Sequence of chain 1.A:
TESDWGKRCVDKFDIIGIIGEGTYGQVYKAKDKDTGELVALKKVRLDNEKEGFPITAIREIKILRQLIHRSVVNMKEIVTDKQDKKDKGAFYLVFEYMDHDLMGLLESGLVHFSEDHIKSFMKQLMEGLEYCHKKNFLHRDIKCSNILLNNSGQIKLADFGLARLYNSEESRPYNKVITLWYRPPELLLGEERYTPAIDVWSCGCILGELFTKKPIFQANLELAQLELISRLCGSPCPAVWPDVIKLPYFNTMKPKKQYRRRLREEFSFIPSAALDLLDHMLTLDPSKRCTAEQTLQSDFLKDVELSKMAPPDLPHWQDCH

Binding-site contacts:
Ligand atom C6 contacts residue ILE21 of chain 1.A at 3.6 Å (hydrophobic).
Ligand atom N17 contacts residue MET104 of chain 1.A at 3.0 Å (h-bond).
Ligand atom C14 contacts residue GLU102 of chain 1.A at 3.7 Å.
Ligand atom C8 contacts residue ASP165 of chain 1.A at 3.3 Å.
Ligand atom C12 contacts residue MET104 of chain 1.A at 3.6 Å (hydrophobic).
Ligand atom C15 contacts residue LEU154 of chain 1.A at 3.9 Å (hydrophobic).
Ligand atom C26 contacts residue ILE21 of chain 1.A at 3.2 Å (hydrophobic).
Ligand atom C35 contacts residue ASP326 of chain 1.A at 3.5 Å.
Ligand atom C36 contacts residue CYS327 of chain 1.A at 3.3 Å (hydrophobic).
Ligand atom O24 contacts residue ILE21 of chain 1.A at 3.8 Å.
Ligand atom C19 contacts residue ASP105 of chain 1.A at 3.1 Å.
Ligand atom N11 contacts residue LEU154 of chain 1.A at 3.6 Å.
Ligand atom C14 contacts residue MET104 of chain 1.A at 3.6 Å (hydrophobic).
Ligand atom N7 contacts residue ASP165 of chain 1.A at 3.1 Å (salt-bridge).
Ligand atom C23 contacts residue HIS106 of chain 1.A at 3.3 Å.
Ligand atom C22 contacts residue HIS106 of chain 1.A at 3.4 Å.
Ligand atom CL1 contacts residue ALA42 of chain 1.A at 3.5 Å.
Ligand atom C10 contacts residue LEU154 of chain 1.A at 3.6 Å (hydrophobic).
Ligand atom C22 contacts residue ASP107 of chain 1.A at 3.1 Å.
Ligand atom N13 contacts residue MET104 of chain 1.A at 3.0 Å (h-bond).
Ligand atom CL1 contacts residue PHE101 of chain 1.A at 3.8 Å.
Ligand atom C27 contacts residue ILE21 of chain 1.A at 3.7 Å (hydrophobic).
Ligand atom C14 contacts residue ALA42 of chain 1.A at 3.8 Å (hydrophobic).
Ligand atom C25 contacts residue ILE21 of chain 1.A at 3.6 Å (hydrophobic).
Ligand atom C1 contacts residue GLY22 of chain 1.A at 3.9 Å.
Ligand atom C35 contacts residue CYS327 of chain 1.A at 1.8 Å (hydrophobic).
Ligand atom C30 contacts residue ILE21 of chain 1.A at 3.8 Å (hydrophobic).
Ligand atom C3 contacts residue VAL29 of chain 1.A at 3.6 Å (hydrophobic).
Ligand atom N31 contacts residue CYS327 of chain 1.A at 3.6 Å.
Ligand atom C6 contacts residue VAL29 of chain 1.A at 3.6 Å (hydrophobic).
Ligand atom C12 contacts residue LEU154 of chain 1.A at 3.9 Å (hydrophobic).
Ligand atom C33 contacts residue CYS327 of chain 1.A at 3.2 Å (hydrophobic).
Ligand atom C32 contacts residue CYS327 of chain 1.A at 3.5 Å (hydrophobic).
Ligand atom C20 contacts residue ASP105 of chain 1.A at 3.9 Å.
Ligand atom C2 contacts residue VAL29 of chain 1.A at 3.3 Å (hydrophobic).
Ligand atom C19 contacts residue MET104 of chain 1.A at 3.7 Å (hydrophobic).
Ligand atom C15 contacts residue ALA42 of chain 1.A at 3.8 Å (hydrophobic).
Ligand atom C23 contacts residue ASP107 of chain 1.A at 3.2 Å.
Ligand atom C22 contacts residue ASP105 of chain 1.A at 3.9 Å.
Ligand atom C1 contacts residue VAL29 of chain 1.A at 3.5 Å (hydrophobic).

The protein below binds the small molecule below.
Small molecule (SMILES): CN(C)C/C=C/C(=O)Nc1ccc(O[C@@H]2CCC[C@@H](Nc3ncc(Cl)c(-c4c[nH]c5ccccc45)n3)C2)cc1